Binding-site contacts:
Ligand atom C61 contacts residue ILE86 of chain 1.A at 3.8 Å (hydrophobic).
Ligand atom C41 contacts residue GLU69 of chain 1.A at 4.0 Å.
Ligand atom C15 contacts residue TRP71 of chain 1.A at 3.3 Å (hydrophobic).
Ligand atom N2 contacts residue HIS95 of chain 1.A at 2.8 Å (h-bond).
Ligand atom O55 contacts residue GLU69 of chain 1.A at 3.8 Å.
Ligand atom C7 contacts residue CYS66 of chain 1.A at 3.8 Å (hydrophobic).
Ligand atom O19 contacts residue ILE62 of chain 1.A at 2.7 Å.
Ligand atom C8 contacts residue HIS95 of chain 1.A at 3.9 Å.
Ligand atom C63 contacts residue GLN81 of chain 1.A at 2.9 Å.
Ligand atom C19 contacts residue ASP64 of chain 1.A at 3.8 Å.
Ligand atom C21 contacts residue CYS94 of chain 1.A at 3.1 Å (hydrophobic).
Ligand atom C62 contacts residue ASN107 of chain 1.A at 3.2 Å.
Ligand atom O65 contacts residue THR83 of chain 1.A at 3.9 Å.
Ligand atom C10 contacts residue HIS95 of chain 1.A at 3.6 Å.
Ligand atom O64 contacts residue GLN81 of chain 1.A at 2.5 Å (h-bond).
Ligand atom O65 contacts residue GLN81 of chain 1.A at 3.1 Å (h-bond).
Ligand atom O64 contacts residue THR83 of chain 1.A at 2.4 Å (h-bond).
Ligand atom C19 contacts residue ILE62 of chain 1.A at 3.5 Å (hydrophobic).
Ligand atom C14 contacts residue TRP71 of chain 1.A at 3.5 Å (hydrophobic).
Ligand atom C71 contacts residue VAL109 of chain 1.A at 3.9 Å (hydrophobic).
Ligand atom C32 contacts residue ASP64 of chain 1.A at 3.0 Å.
Ligand atom C5 contacts residue ASP64 of chain 1.A at 3.7 Å.
Ligand atom N2 contacts residue CYS66 of chain 1.A at 3.8 Å.
Ligand atom O19 contacts residue ASP64 of chain 1.A at 2.8 Å (salt-bridge).
Ligand atom C81 contacts residue ILE123 of chain 1.A at 3.2 Å (hydrophobic).
Ligand atom C91 contacts residue ILE62 of chain 1.A at 3.1 Å (hydrophobic).
Ligand atom C31 contacts residue CYS94 of chain 1.A at 1.8 Å (hydrophobic).
Ligand atom C32 contacts residue CYS94 of chain 1.A at 2.7 Å (hydrophobic).
Ligand atom C18 contacts residue ILE62 of chain 1.A at 3.7 Å (hydrophobic).
Ligand atom C2 contacts residue CYS94 of chain 1.A at 3.2 Å (hydrophobic).
Ligand atom C71 contacts residue ASN107 of chain 1.A at 2.8 Å.
Ligand atom N3 contacts residue TRP71 of chain 1.A at 3.6 Å.
Ligand atom C9 contacts residue HIS95 of chain 1.A at 3.1 Å.
Ligand atom O1 contacts residue ARG68 of chain 1.A at 3.4 Å.
Ligand atom C62 contacts residue THR83 of chain 1.A at 2.9 Å.
Ligand atom C63 contacts residue THR83 of chain 1.A at 2.9 Å.
Ligand atom C6 contacts residue CYS66 of chain 1.A at 3.5 Å (hydrophobic).
Ligand atom C3 contacts residue CYS94 of chain 1.A at 2.8 Å (hydrophobic).
Ligand atom C6 contacts residue HIS95 of chain 1.A at 3.4 Å.
Ligand atom C5 contacts residue CYS66 of chain 1.A at 3.9 Å (hydrophobic).

Sequence of chain 1.A:
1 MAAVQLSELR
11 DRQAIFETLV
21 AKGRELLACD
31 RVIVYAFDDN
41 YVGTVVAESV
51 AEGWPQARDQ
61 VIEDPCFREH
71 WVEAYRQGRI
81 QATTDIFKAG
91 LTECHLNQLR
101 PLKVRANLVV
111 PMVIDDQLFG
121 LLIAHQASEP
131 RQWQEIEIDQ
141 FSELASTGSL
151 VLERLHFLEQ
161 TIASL

The protein below binds the small molecule below.
Small molecule (SMILES): CCC1=C(C)/C(=C\C2=N/C(=C\c3[nH]c(C[C@H]4NC(=O)C(C)=C4CC)c(C)c3CCC(=O)O)C(CCC(=O)O)=C2C)NC1=O